This small molecule binds to this protein.
Small molecule (SMILES): CC(=O)N[C@@H]1[C@@H](O)[C@H](O)[C@@H](CO)O[C@H]1O

Sequence of chain 6.B:
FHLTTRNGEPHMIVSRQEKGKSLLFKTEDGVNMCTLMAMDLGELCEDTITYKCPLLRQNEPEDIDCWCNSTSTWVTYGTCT

Binding-site contacts:
Ligand atom C8 contacts residue ARG57 of chain 6.B at 4.2 Å.
Ligand atom C1 contacts residue VAL31 of chain 6.B at 4.3 Å (hydrophobic).
Ligand atom O3 contacts residue VAL31 of chain 6.B at 3.6 Å.
Ligand atom C5 contacts residue MET33 of chain 6.B at 3.7 Å (hydrophobic).
Ligand atom O4 contacts residue NAG1 of chain 6.R at 3.0 Å.
Ligand atom O6 contacts residue NAG1 of chain 6.R at 3.0 Å.
Ligand atom C6 contacts residue NAG1 of chain 6.R at 4.3 Å.
Ligand atom C5 contacts residue VAL31 of chain 6.B at 4.2 Å (hydrophobic).
Ligand atom O1 contacts residue SER70 of chain 6.B at 4.2 Å.
Ligand atom O5 contacts residue MET33 of chain 6.B at 4.2 Å.
Ligand atom C2 contacts residue ASN69 of chain 6.B at 4.2 Å.
Ligand atom C4 contacts residue NAG1 of chain 6.R at 3.2 Å.
Ligand atom C3 contacts residue VAL31 of chain 6.B at 3.0 Å (hydrophobic).
Ligand atom C6 contacts residue ASN69 of chain 6.B at 4.4 Å.
Ligand atom C7 contacts residue SER70 of chain 6.B at 4.4 Å.
Ligand atom C7 contacts residue ASN69 of chain 6.B at 3.8 Å.
Ligand atom C8 contacts residue SER70 of chain 6.B at 3.7 Å.
Ligand atom O1 contacts residue ASN69 of chain 6.B at 2.1 Å (h-bond).
Ligand atom O3 contacts residue NAG1 of chain 6.R at 2.6 Å (h-bond).
Ligand atom O4 contacts residue VAL31 of chain 6.B at 3.3 Å.
Ligand atom O7 contacts residue ASN69 of chain 6.B at 3.8 Å.
Ligand atom O1 contacts residue VAL31 of chain 6.B at 3.4 Å (h-bond).
Ligand atom C6 contacts residue LEU24 of chain 6.B at 4.5 Å (hydrophobic).
Ligand atom C1 contacts residue ASN69 of chain 6.B at 2.7 Å.
Ligand atom N2 contacts residue ASN69 of chain 6.B at 4.3 Å.
Ligand atom C6 contacts residue MET33 of chain 6.B at 3.5 Å (hydrophobic).
Ligand atom N2 contacts residue VAL31 of chain 6.B at 4.0 Å.
Ligand atom O5 contacts residue ASN69 of chain 6.B at 2.8 Å (h-bond).
Ligand atom C8 contacts residue ASN69 of chain 6.B at 3.4 Å.
Ligand atom C4 contacts residue VAL31 of chain 6.B at 3.8 Å (hydrophobic).
Ligand atom C5 contacts residue NAG1 of chain 6.R at 4.3 Å.
Ligand atom C2 contacts residue VAL31 of chain 6.B at 4.0 Å (hydrophobic).
Ligand atom C5 contacts residue ASN69 of chain 6.B at 3.7 Å.
Ligand atom C3 contacts residue NAG1 of chain 6.R at 3.7 Å.
Ligand atom O1 contacts residue MET33 of chain 6.B at 3.9 Å.